Sequence of chain 3.A:
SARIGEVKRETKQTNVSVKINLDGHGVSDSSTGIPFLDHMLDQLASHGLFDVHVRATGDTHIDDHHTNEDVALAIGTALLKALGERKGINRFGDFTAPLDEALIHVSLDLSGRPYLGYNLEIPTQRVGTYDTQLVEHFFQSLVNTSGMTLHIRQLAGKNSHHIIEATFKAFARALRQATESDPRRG

Sequence of chain 5.A:
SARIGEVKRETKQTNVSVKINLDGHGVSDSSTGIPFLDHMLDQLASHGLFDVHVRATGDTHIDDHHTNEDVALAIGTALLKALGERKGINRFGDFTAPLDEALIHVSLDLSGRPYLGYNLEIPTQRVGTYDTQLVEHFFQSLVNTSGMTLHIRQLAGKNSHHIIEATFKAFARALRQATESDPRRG

Sequence of chain 23.A:
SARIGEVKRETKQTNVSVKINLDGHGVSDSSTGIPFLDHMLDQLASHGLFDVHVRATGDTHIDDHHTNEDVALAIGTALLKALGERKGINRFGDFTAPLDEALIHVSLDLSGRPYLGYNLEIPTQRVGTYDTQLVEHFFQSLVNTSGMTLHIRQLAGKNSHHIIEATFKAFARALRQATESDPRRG

A small-molecule ligand and the protein it binds are described below.
Small molecule (SMILES): O=P(O)(O)OC[C@H](O)[C@@H](O)c1cnc[nH]1

Binding-site contacts:
Ligand atom C6 contacts residue MN1 of chain 23.C at 3.2 Å.
Ligand atom O1 contacts residue MN1 of chain 23.C at 2.5 Å.
Ligand atom O1 contacts residue HIS45 of chain 3.A at 3.2 Å.
Ligand atom C3 contacts residue IYP1 of chain 23.E at 0.3 Å.
Ligand atom O5 contacts residue ARG97 of chain 5.A at 2.8 Å (salt-bridge).
Ligand atom O6 contacts residue ARG97 of chain 5.A at 3.0 Å (salt-bridge).
Ligand atom O2 contacts residue ARG119 of chain 5.A at 3.3 Å (salt-bridge).
Ligand atom C5 contacts residue IYP1 of chain 23.E at 0.6 Å.
Ligand atom C2 contacts residue EDO1 of chain 23.F at 3.2 Å.
Ligand atom N3 contacts residue HIS71 of chain 23.A at 3.2 Å (h-bond).
Ligand atom O4 contacts residue HIS53 of chain 3.A at 2.9 Å (h-bond).
Ligand atom O6 contacts residue LYS175 of chain 3.A at 2.9 Å (salt-bridge).
Ligand atom O2 contacts residue EDO1 of chain 23.F at 2.9 Å (h-bond).
Ligand atom N1 contacts residue HIS167 of chain 3.A at 3.2 Å (h-bond).
Ligand atom O1 contacts residue IYP1 of chain 23.E at 0.2 Å (h-bond).
Ligand atom N3 contacts residue MN1 of chain 23.B at 2.3 Å.
Ligand atom N3 contacts residue GLU75 of chain 23.A at 3.3 Å (salt-bridge).
Ligand atom C4 contacts residue IYP1 of chain 23.E at 0.5 Å.
Ligand atom C3 contacts residue GLU171 of chain 3.A at 3.3 Å.
Ligand atom O6 contacts residue IYP1 of chain 23.E at 0.1 Å (h-bond).
Ligand atom O4 contacts residue GLN49 of chain 3.A at 2.9 Å (h-bond).
Ligand atom N1 contacts residue MN1 of chain 23.C at 2.2 Å.
Ligand atom P6 contacts residue IYP1 of chain 23.E at 0.1 Å.
Ligand atom C2 contacts residue IYP1 of chain 23.E at 0.5 Å.
Ligand atom O3 contacts residue IYP1 of chain 23.E at 0.2 Å (h-bond).
Ligand atom C1 contacts residue GLU171 of chain 3.A at 3.2 Å.
Ligand atom C6 contacts residue MN1 of chain 23.B at 3.1 Å.
Ligand atom N1 contacts residue HIS72 of chain 23.A at 3.1 Å (h-bond).
Ligand atom O1 contacts residue GLU171 of chain 3.A at 2.6 Å (salt-bridge).
Ligand atom C3 contacts residue MN1 of chain 23.C at 3.2 Å.
Ligand atom N1 contacts residue GLU171 of chain 3.A at 3.1 Å (salt-bridge).
Ligand atom O5 contacts residue IYP1 of chain 23.E at 0.1 Å (h-bond).
Ligand atom C6 contacts residue IYP1 of chain 23.E at 0.8 Å.
Ligand atom C6 contacts residue HIS71 of chain 23.A at 3.1 Å.
Ligand atom C4 contacts residue MN1 of chain 23.C at 3.0 Å.
Ligand atom C1 contacts residue IYP1 of chain 23.E at 0.1 Å.
Ligand atom N1 contacts residue IYP1 of chain 23.E at 0.4 Å (h-bond).
Ligand atom O2 contacts residue IYP1 of chain 23.E at 1.9 Å.
Ligand atom N3 contacts residue IYP1 of chain 23.E at 0.9 Å.
Ligand atom O4 contacts residue IYP1 of chain 23.E at 0.3 Å (h-bond).